Sequence of chain 1.A:
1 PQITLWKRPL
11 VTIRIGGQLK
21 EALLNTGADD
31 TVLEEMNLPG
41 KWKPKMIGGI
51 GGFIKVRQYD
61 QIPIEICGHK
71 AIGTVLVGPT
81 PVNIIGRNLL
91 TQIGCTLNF

Sequence of chain 1.B:
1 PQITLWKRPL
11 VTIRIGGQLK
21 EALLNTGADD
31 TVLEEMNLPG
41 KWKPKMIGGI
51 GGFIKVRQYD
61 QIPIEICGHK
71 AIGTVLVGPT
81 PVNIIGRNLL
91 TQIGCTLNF

Binding-site contacts:
Ligand atom N contacts residue GLY27 of chain 1.B at 3.0 Å (h-bond).
Ligand atom O contacts residue ALA28 of chain 1.B at 3.6 Å.
Ligand atom N contacts residue ASP29 of chain 1.B at 2.9 Å (salt-bridge).
Ligand atom O contacts residue LYS45 of chain 1.B at 2.8 Å (salt-bridge).
Ligand atom CE2 contacts residue PRO81 of chain 1.A at 3.5 Å (hydrophobic).
Ligand atom CA contacts residue GLY48 of chain 1.B at 3.4 Å.
Ligand atom O contacts residue GLY48 of chain 1.A at 3.1 Å (h-bond).
Ligand atom N contacts residue GLY48 of chain 1.B at 2.8 Å (h-bond).
Ligand atom O contacts residue GLY49 of chain 1.B at 3.4 Å.
Ligand atom N contacts residue GLY48 of chain 1.A at 2.8 Å (h-bond).
Ligand atom CD1 contacts residue GLY27 of chain 1.A at 3.6 Å.
Ligand atom O contacts residue MET46 of chain 1.B at 3.0 Å (h-bond).
Ligand atom N contacts residue ASP29 of chain 1.A at 3.0 Å (salt-bridge).
Ligand atom CB contacts residue ARG8 of chain 1.B at 3.5 Å.
Ligand atom O contacts residue GLY48 of chain 1.B at 3.2 Å (h-bond).
Ligand atom O contacts residue ASP29 of chain 1.B at 3.0 Å (salt-bridge).
Ligand atom CG1 contacts residue ILE84 of chain 1.A at 3.6 Å (hydrophobic).
Ligand atom N contacts residue GLY27 of chain 1.A at 2.8 Å (h-bond).
Ligand atom CG2 contacts residue ILE50 of chain 1.A at 3.5 Å (hydrophobic).
Ligand atom OE1 contacts residue ARG8 of chain 1.B at 3.0 Å (salt-bridge).
Ligand atom O contacts residue ALA28 of chain 1.A at 3.6 Å.
Ligand atom OH contacts residue ARG8 of chain 1.A at 3.3 Å (salt-bridge).
Ligand atom O contacts residue ASP29 of chain 1.A at 2.9 Å (salt-bridge).
Ligand atom O contacts residue ASN25 of chain 1.B at 2.5 Å (h-bond).
Ligand atom O contacts residue GLY49 of chain 1.A at 3.5 Å.
Ligand atom CB contacts residue GLY48 of chain 1.A at 3.6 Å.
Ligand atom C contacts residue GLY48 of chain 1.B at 3.6 Å.
Ligand atom C contacts residue GLY48 of chain 1.A at 3.5 Å.
Ligand atom CD1 contacts residue GLY27 of chain 1.B at 3.4 Å.
Ligand atom CE2 contacts residue PRO81 of chain 1.B at 3.6 Å (hydrophobic).
Ligand atom CB contacts residue GLY27 of chain 1.A at 3.4 Å.
Ligand atom CA contacts residue GLY27 of chain 1.B at 3.4 Å.
Ligand atom CA contacts residue GLY48 of chain 1.A at 3.1 Å.
Ligand atom CA contacts residue ASP30 of chain 1.B at 3.1 Å.
Ligand atom O contacts residue ILE47 of chain 1.A at 3.5 Å.
Ligand atom CB contacts residue ASN25 of chain 1.B at 3.6 Å.
Ligand atom CA contacts residue GLY27 of chain 1.A at 3.5 Å.
Ligand atom CB contacts residue ASP30 of chain 1.A at 2.9 Å.
Ligand atom CB contacts residue GLY48 of chain 1.B at 3.6 Å.
Ligand atom C contacts residue ASN25 of chain 1.B at 3.6 Å.

The small molecule below binds the protein below.
Small molecule (SMILES): CC(C)[C@H](NC(=O)[C@H](Cc1ccc(O)cc1)NC(=O)[C@H](Cc1ccccc1)NC(=O)[C@@H](NC(=O)[C@H](CCC(=O)O)NC(=O)[C@H](C)N)C(C)C)C(=O)N[C@@H](CC(=O)O)C(=O)NCC(=O)N[C@@H](C)C(=O)O